Binding-site contacts:
Ligand atom O1B contacts residue ASN21 of chain 1.B at 3.1 Å (h-bond).
Ligand atom O3G contacts residue HIS157 of chain 1.B at 2.8 Å (h-bond).
Ligand atom PA contacts residue ASP179 of chain 1.B at 3.6 Å.
Ligand atom O2G contacts residue ALA20 of chain 1.B at 3.2 Å (h-bond).
Ligand atom O1B contacts residue ALA20 of chain 1.B at 3.5 Å (h-bond).
Ligand atom C4' contacts residue GLY18 of chain 1.B at 3.7 Å.
Ligand atom O1B contacts residue LYS24 of chain 1.B at 3.1 Å (salt-bridge).
Ligand atom N6 contacts residue PHE90 of chain 1.B at 3.1 Å.
Ligand atom PG contacts residue MG1 of chain 1.J at 3.2 Å.
Ligand atom N3B contacts residue MG1 of chain 1.J at 2.5 Å.
Ligand atom O1G contacts residue ASP179 of chain 1.B at 3.3 Å (salt-bridge).
Ligand atom PG contacts residue ASP179 of chain 1.B at 3.0 Å.
Ligand atom N6 contacts residue GLN72 of chain 1.B at 3.3 Å (h-bond).
Ligand atom O1B contacts residue GLY19 of chain 1.B at 3.6 Å.
Ligand atom O2B contacts residue MG1 of chain 1.I at 2.9 Å.
Ligand atom O3G contacts residue ASP179 of chain 1.B at 2.7 Å (salt-bridge).
Ligand atom O1A contacts residue LYS37 of chain 1.B at 3.2 Å.
Ligand atom C8 contacts residue MET35 of chain 1.B at 3.4 Å (hydrophobic).
Ligand atom N3B contacts residue ASP179 of chain 1.B at 2.6 Å (salt-bridge).
Ligand atom O3' contacts residue MG1 of chain 1.J at 2.9 Å.
Ligand atom O2B contacts residue ASP179 of chain 1.B at 2.7 Å (salt-bridge).
Ligand atom O1A contacts residue ASP179 of chain 1.B at 3.6 Å.
Ligand atom O3G contacts residue MG1 of chain 1.J at 2.7 Å.
Ligand atom O2B contacts residue LYS37 of chain 1.B at 3.2 Å (salt-bridge).
Ligand atom C2 contacts residue THR91 of chain 1.B at 3.2 Å.
Ligand atom O1G contacts residue MG1 of chain 1.I at 2.6 Å.
Ligand atom O3G contacts residue ASN160 of chain 1.B at 2.7 Å (h-bond).
Ligand atom N9 contacts residue MET35 of chain 1.B at 3.5 Å (h-bond).
Ligand atom C3' contacts residue MG1 of chain 1.J at 3.5 Å.
Ligand atom N1 contacts residue PHE90 of chain 1.B at 3.3 Å (h-bond).
Ligand atom C5' contacts residue GLY18 of chain 1.B at 3.2 Å.
Ligand atom C6 contacts residue PHE90 of chain 1.B at 3.3 Å (hydrophobic).
Ligand atom O2A contacts residue ASP179 of chain 1.B at 2.8 Å (salt-bridge).
Ligand atom N6 contacts residue LYS88 of chain 1.B at 2.9 Å (salt-bridge).
Ligand atom N7 contacts residue MET35 of chain 1.B at 3.1 Å.
Ligand atom O2A contacts residue MG1 of chain 1.J at 2.3 Å.
Ligand atom PA contacts residue MG1 of chain 1.J at 3.7 Å.
Ligand atom PB contacts residue ASP179 of chain 1.B at 3.2 Å.
Ligand atom O2G contacts residue GLY19 of chain 1.B at 3.6 Å.
Ligand atom O1G contacts residue ASN21 of chain 1.B at 2.5 Å (h-bond).

Sequence of chain 1.B:
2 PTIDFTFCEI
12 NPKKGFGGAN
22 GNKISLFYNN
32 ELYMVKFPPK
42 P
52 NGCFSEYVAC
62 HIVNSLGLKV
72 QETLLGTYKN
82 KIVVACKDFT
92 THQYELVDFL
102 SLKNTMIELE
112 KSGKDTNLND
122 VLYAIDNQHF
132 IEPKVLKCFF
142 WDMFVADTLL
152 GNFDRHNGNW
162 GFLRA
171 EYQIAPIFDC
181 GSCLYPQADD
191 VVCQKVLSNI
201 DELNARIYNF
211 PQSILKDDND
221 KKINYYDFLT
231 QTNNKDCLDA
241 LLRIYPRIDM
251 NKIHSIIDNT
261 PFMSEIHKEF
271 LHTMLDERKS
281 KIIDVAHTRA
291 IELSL

A protein and the small-molecule ligand that binds it are described below.
Small molecule (SMILES): Nc1ncnc2c1ncn2[C@@H]1O[C@H](CO[P](=O)(O)O[P](=O)(O)NP(=O)(O)O)[C@@H](O)[C@H]1O